Binding-site contacts:
Ligand atom CB contacts residue TYR37 of chain 1.G at 3.4 Å (hydrophobic).
Ligand atom OD2 contacts residue SER52 of chain 1.H at 2.5 Å (h-bond).
Ligand atom CZ contacts residue TRP101 of chain 1.H at 3.4 Å (hydrophobic).
Ligand atom NH1 contacts residue ASP102 of chain 1.H at 3.1 Å (salt-bridge).
Ligand atom O contacts residue HIS31 of chain 1.G at 2.9 Å (h-bond).
Ligand atom OE1 contacts residue HIS31 of chain 1.G at 3.3 Å (h-bond).
Ligand atom OD1 contacts residue SER52 of chain 1.H at 3.5 Å (h-bond).
Ligand atom CD contacts residue ASN32 of chain 1.G at 3.5 Å.
Ligand atom O contacts residue TRP101 of chain 1.H at 3.2 Å (h-bond).
Ligand atom CB contacts residue ASP53 of chain 1.H at 3.2 Å.
Ligand atom NH1 contacts residue TRP101 of chain 1.H at 3.3 Å (h-bond).
Ligand atom O contacts residue VAL99 of chain 1.G at 2.8 Å (h-bond).
Ligand atom OD2 contacts residue TYR56 of chain 1.H at 3.3 Å (h-bond).
Ligand atom CD contacts residue ASN96 of chain 1.G at 3.5 Å.
Ligand atom NH2 contacts residue ASP99 of chain 1.H at 2.3 Å (salt-bridge).
Ligand atom CA contacts residue TRP101 of chain 1.H at 3.5 Å (hydrophobic).
Ligand atom N contacts residue ASP53 of chain 1.H at 3.0 Å (salt-bridge).
Ligand atom NE2 contacts residue ASN32 of chain 1.G at 3.3 Å (h-bond).
Ligand atom OG contacts residue THR97 of chain 1.G at 2.8 Å (h-bond).
Ligand atom O contacts residue LEU98 of chain 1.G at 3.3 Å.
Ligand atom N contacts residue ASP53 of chain 1.H at 3.1 Å (salt-bridge).
Ligand atom C contacts residue ASP53 of chain 1.H at 3.4 Å.
Ligand atom N contacts residue TYR59 of chain 1.H at 3.2 Å (h-bond).
Ligand atom OE1 contacts residue ASN32 of chain 1.G at 2.9 Å (h-bond).
Ligand atom CG contacts residue TYR37 of chain 1.G at 3.3 Å (hydrophobic).
Ligand atom N contacts residue THR97 of chain 1.G at 2.8 Å (h-bond).
Ligand atom OE1 contacts residue THR57 of chain 1.H at 3.0 Å.
Ligand atom NH1 contacts residue ASP99 of chain 1.H at 3.4 Å (salt-bridge).
Ligand atom NH1 contacts residue ASP31 of chain 1.H at 3.0 Å (salt-bridge).
Ligand atom OD1 contacts residue TYR56 of chain 1.H at 3.3 Å.
Ligand atom CB contacts residue VAL99 of chain 1.G at 3.5 Å (hydrophobic).
Ligand atom OD2 contacts residue ALA55 of chain 1.H at 3.5 Å (h-bond).
Ligand atom NH1 contacts residue ASP53 of chain 1.H at 3.4 Å (salt-bridge).
Ligand atom OG contacts residue ASN96 of chain 1.G at 2.5 Å (h-bond).
Ligand atom CZ contacts residue ASP99 of chain 1.H at 3.2 Å.
Ligand atom CG contacts residue SER52 of chain 1.H at 3.3 Å.
Ligand atom CA contacts residue ASP53 of chain 1.H at 3.3 Å.
Ligand atom O contacts residue TRP101 of chain 1.H at 3.4 Å.
Ligand atom OD2 contacts residue LEU54 of chain 1.H at 2.8 Å (h-bond).
Ligand atom NH1 contacts residue ASN96 of chain 1.G at 3.3 Å (h-bond).

The small molecule below binds the protein below.
Small molecule (SMILES): CC(C)[C@@H](C=O)NC(=O)[C@H](CCCN=C(N)N)NC(=O)[C@H](CC(=O)O)NC(=O)[C@@H]1CCCN1C(=O)[C@H](C)NC(=O)[C@H](CCCN=C(N)N)NC(=O)[C@H](CCC(N)=O)NC(=O)[C@H](CO)NC(=O)[C@H](CCC(N)=O)NC(=O)[C@H](C)N

Sequence of chain 1.G:
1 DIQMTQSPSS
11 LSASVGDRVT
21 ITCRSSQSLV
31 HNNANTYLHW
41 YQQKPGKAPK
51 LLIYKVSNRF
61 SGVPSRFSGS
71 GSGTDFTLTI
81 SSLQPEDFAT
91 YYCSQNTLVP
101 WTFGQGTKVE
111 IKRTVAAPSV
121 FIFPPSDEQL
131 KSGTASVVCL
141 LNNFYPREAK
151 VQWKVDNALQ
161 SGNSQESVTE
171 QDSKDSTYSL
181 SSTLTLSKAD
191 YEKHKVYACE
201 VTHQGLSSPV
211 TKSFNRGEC

Sequence of chain 1.H:
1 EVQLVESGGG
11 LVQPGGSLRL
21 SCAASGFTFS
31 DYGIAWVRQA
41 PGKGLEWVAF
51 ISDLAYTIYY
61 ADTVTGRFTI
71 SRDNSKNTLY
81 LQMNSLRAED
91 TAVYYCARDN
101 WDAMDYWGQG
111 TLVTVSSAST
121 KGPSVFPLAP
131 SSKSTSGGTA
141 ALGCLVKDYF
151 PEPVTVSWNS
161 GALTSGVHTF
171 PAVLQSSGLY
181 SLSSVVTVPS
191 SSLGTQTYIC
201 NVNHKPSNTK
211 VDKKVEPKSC